Sequence of chain 5.C:
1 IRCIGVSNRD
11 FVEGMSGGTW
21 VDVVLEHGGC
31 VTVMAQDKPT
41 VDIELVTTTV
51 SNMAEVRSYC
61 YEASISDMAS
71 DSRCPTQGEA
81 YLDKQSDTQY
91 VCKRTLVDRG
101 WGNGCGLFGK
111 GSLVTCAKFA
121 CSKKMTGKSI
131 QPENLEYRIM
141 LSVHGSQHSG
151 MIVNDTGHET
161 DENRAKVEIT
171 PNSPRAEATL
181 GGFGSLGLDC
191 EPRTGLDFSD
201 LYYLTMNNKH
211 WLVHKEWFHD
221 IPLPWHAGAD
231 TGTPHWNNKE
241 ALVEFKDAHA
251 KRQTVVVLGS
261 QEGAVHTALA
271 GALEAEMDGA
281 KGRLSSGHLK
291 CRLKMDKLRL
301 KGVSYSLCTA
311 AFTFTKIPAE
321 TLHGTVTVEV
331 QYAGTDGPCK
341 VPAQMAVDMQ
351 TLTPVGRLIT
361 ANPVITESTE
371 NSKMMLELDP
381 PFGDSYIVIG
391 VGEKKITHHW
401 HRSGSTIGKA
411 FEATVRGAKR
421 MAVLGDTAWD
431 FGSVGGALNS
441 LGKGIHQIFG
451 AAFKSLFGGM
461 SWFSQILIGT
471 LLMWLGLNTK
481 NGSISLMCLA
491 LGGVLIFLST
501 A

Binding-site contacts:
Ligand atom C2 contacts residue ASN154 of chain 5.C at 3.6 Å.
Ligand atom C1 contacts residue ASN154 of chain 5.C at 3.0 Å.
Ligand atom O7 contacts residue ASN154 of chain 5.C at 2.1 Å (h-bond).
Ligand atom N2 contacts residue ASN154 of chain 5.C at 3.2 Å (h-bond).
Ligand atom O6 contacts residue THR156 of chain 5.C at 2.7 Å (h-bond).
Ligand atom O7 contacts residue GLY150 of chain 5.C at 4.2 Å.
Ligand atom C7 contacts residue ASN154 of chain 5.C at 2.2 Å.
Ligand atom C1 contacts residue THR156 of chain 5.C at 4.2 Å.
Ligand atom C5 contacts residue THR156 of chain 5.C at 4.1 Å.
Ligand atom O7 contacts residue VAL153 of chain 5.C at 4.1 Å.
Ligand atom O5 contacts residue ASN154 of chain 5.C at 4.1 Å.
Ligand atom C6 contacts residue THR156 of chain 5.C at 3.7 Å.
Ligand atom O5 contacts residue THR156 of chain 5.C at 4.0 Å.
Ligand atom C8 contacts residue ASN154 of chain 5.C at 2.3 Å.

The protein below binds the small molecule below.
Small molecule (SMILES): CC(=O)N[C@H]1[C@H](O[C@H]2[C@H](O)[C@@H](NC(C)=O)CO[C@@H]2CO)O[C@H](CO)[C@@H](O)[C@@H]1O